The protein below binds the small molecule below.
Small molecule (SMILES): CNc1ncnc2c1ncn2[C@H]1C[C@H](O[P](=O)(O)OC[C@H]2O[C@@H](n3cc(C)c(=O)[nH]c3=O)C[C@@H]2O[P](=O)(O)OC[C@H]2O[C@@H](n3cc(C)c(=O)[nH]c3=O)C[C@@H]2O[P](=O)(O)OC[C@H]2O[C@@H](n3ccc(N)nc3=O)C[C@@H]2O[P](=O)(O)OC[C@H]2O[C@@H](n3cnc4c(=O)nc(N)[nH]c43)C[C@@H]2O)[C@@H](CO[P](=O)(O)O[C@H]2C[C@H](n3cnc4c(=O)nc(N)[nH]c43)O[C@@H]2CO[P](=O)(O)O[C@H]2C[C@H](n3cc(C)c(=O)[nH]c3=O)O[C@@H]2CO[P](=O)(O)O[C@H]2C[C@H](n3ccc(N)nc3=O)O[C@@H]2COP(=O)=O)O1

Sequence of chain 1.B:
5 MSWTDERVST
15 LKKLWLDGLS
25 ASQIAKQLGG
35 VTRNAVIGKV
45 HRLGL

Binding-site contacts:
Ligand atom OP2 contacts residue ALA25 of chain 1.B at 2.9 Å (h-bond).
Ligand atom N4 contacts residue DG3 of chain 1.H at 3.2 Å (h-bond).
Ligand atom N7 contacts residue ARG37 of chain 1.B at 3.3 Å (salt-bridge).
Ligand atom C2 contacts residue DG3 of chain 1.H at 3.3 Å.
Ligand atom N3 contacts residue DA8 of chain 1.H at 3.0 Å (h-bond).
Ligand atom N6 contacts residue DT6 of chain 1.H at 3.2 Å (h-bond).
Ligand atom O2 contacts residue DG9 of chain 1.H at 3.3 Å (h-bond).
Ligand atom N1 contacts residue DC2 of chain 1.H at 3.0 Å (h-bond).
Ligand atom O4 contacts residue DA5 of chain 1.H at 3.0 Å (h-bond).
Ligand atom N1 contacts residue DT6 of chain 1.H at 3.0 Å (h-bond).
Ligand atom O2 contacts residue DA8 of chain 1.H at 3.3 Å.
Ligand atom C5' contacts residue SER24 of chain 1.B at 3.3 Å.
Ligand atom OP1 contacts residue SER24 of chain 1.B at 3.5 Å.
Ligand atom O6 contacts residue DC2 of chain 1.H at 3.2 Å (h-bond).
Ligand atom N3 contacts residue 6MA4 of chain 1.H at 2.9 Å (h-bond).
Ligand atom O2 contacts residue DG3 of chain 1.H at 2.4 Å (h-bond).
Ligand atom N4 contacts residue DC2 of chain 1.H at 3.4 Å (h-bond).
Ligand atom N2 contacts residue DC7 of chain 1.H at 2.9 Å (h-bond).
Ligand atom N1 contacts residue DA8 of chain 1.H at 3.5 Å (h-bond).
Ligand atom N4 contacts residue DG9 of chain 1.H at 3.3 Å (h-bond).
Ligand atom O2 contacts residue 6MA4 of chain 1.H at 3.5 Å (h-bond).
Ligand atom O2 contacts residue DA5 of chain 1.H at 3.2 Å.
Ligand atom C6 contacts residue DG9 of chain 1.H at 3.3 Å.
Ligand atom OP2 contacts residue HIS45 of chain 1.B at 3.2 Å (h-bond).
Ligand atom OP1 contacts residue SER24 of chain 1.B at 3.0 Å.
Ligand atom O4 contacts residue 6MA4 of chain 1.H at 3.1 Å (h-bond).
Ligand atom N1 contacts residue DC7 of chain 1.H at 3.2 Å (h-bond).
Ligand atom C7 contacts residue ARG37 of chain 1.B at 3.5 Å.
Ligand atom N6 contacts residue DA5 of chain 1.H at 2.9 Å (h-bond).
Ligand atom C2 contacts residue DG3 of chain 1.H at 3.1 Å.
Ligand atom O6 contacts residue DC7 of chain 1.H at 3.4 Å (h-bond).
Ligand atom C5 contacts residue DG9 of chain 1.H at 3.0 Å.
Ligand atom O4 contacts residue DG3 of chain 1.H at 3.1 Å (h-bond).
Ligand atom O6 contacts residue ARG37 of chain 1.B at 3.3 Å (salt-bridge).
Ligand atom N3 contacts residue DG3 of chain 1.H at 2.8 Å (h-bond).
Ligand atom OP2 contacts residue SER26 of chain 1.B at 3.4 Å.
Ligand atom O2 contacts residue 6MA4 of chain 1.H at 3.3 Å.
Ligand atom N3 contacts residue DA5 of chain 1.H at 2.9 Å (h-bond).
Ligand atom N2 contacts residue DC2 of chain 1.H at 2.7 Å (h-bond).
Ligand atom C2 contacts residue DC7 of chain 1.H at 3.4 Å.